Sequence of chain 2.A:
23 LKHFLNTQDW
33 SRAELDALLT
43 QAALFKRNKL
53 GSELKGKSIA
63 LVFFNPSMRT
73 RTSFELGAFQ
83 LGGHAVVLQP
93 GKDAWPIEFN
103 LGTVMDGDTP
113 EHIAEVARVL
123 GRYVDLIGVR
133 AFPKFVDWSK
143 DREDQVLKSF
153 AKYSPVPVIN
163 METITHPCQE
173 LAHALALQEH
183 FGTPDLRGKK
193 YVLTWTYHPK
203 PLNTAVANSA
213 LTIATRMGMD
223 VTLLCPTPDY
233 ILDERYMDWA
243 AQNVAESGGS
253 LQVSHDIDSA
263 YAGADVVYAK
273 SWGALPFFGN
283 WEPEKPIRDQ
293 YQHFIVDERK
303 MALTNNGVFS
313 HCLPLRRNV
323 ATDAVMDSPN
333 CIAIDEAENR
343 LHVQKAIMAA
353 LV

This protein binds this small molecule.
Small molecule (SMILES): CCC[C@H](NC(=O)CCC(=O)O)C(=O)O

Binding-site contacts:
Ligand atom CB contacts residue GLU164 of chain 2.A at 3.5 Å.
Ligand atom C1 contacts residue TRP97 of chain 3.A at 3.8 Å (hydrophobic).
Ligand atom C2 contacts residue LEU204 of chain 2.A at 4.0 Å (hydrophobic).
Ligand atom C3 contacts residue PRO112 of chain 3.A at 4.2 Å (hydrophobic).
Ligand atom CG contacts residue LEU315 of chain 2.A at 3.8 Å (hydrophobic).
Ligand atom O1 contacts residue TRP97 of chain 3.A at 3.5 Å.
Ligand atom OXT contacts residue ASN205 of chain 2.A at 3.8 Å.
Ligand atom OD1 contacts residue HIS200 of chain 2.A at 2.7 Å (h-bond).
Ligand atom C3 contacts residue TRP97 of chain 3.A at 3.8 Å (hydrophobic).
Ligand atom OD2 contacts residue ARG318 of chain 2.A at 2.8 Å (salt-bridge).
Ligand atom CD contacts residue PRO316 of chain 2.A at 4.2 Å (hydrophobic).
Ligand atom OD1 contacts residue PRO112 of chain 3.A at 3.7 Å.
Ligand atom C contacts residue LYS272 of chain 2.A at 3.4 Å.
Ligand atom CD contacts residue HIS168 of chain 2.A at 4.2 Å.
Ligand atom O contacts residue ASN205 of chain 2.A at 3.7 Å.
Ligand atom CG contacts residue VAL208 of chain 2.A at 4.2 Å (hydrophobic).
Ligand atom CB contacts residue CP1 of chain 2.C at 4.1 Å.
Ligand atom C contacts residue ASN205 of chain 2.A at 4.0 Å.
Ligand atom CB contacts residue PHE134 of chain 2.A at 3.8 Å (hydrophobic).
Ligand atom CD contacts residue VAL208 of chain 2.A at 4.2 Å (hydrophobic).
Ligand atom CD contacts residue CYS314 of chain 2.A at 3.6 Å (hydrophobic).
Ligand atom CA contacts residue GLU164 of chain 2.A at 4.1 Å.
Ligand atom OXT contacts residue LEU204 of chain 2.A at 3.8 Å.
Ligand atom C4 contacts residue ARG318 of chain 2.A at 3.6 Å.
Ligand atom CD contacts residue LEU315 of chain 2.A at 3.1 Å (hydrophobic).
Ligand atom CG contacts residue GLU164 of chain 2.A at 3.8 Å.
Ligand atom CD contacts residue GLU164 of chain 2.A at 3.7 Å.
Ligand atom O1 contacts residue PHE134 of chain 2.A at 3.8 Å.
Ligand atom CA contacts residue PHE134 of chain 2.A at 3.8 Å (hydrophobic).
Ligand atom CG contacts residue CYS314 of chain 2.A at 3.7 Å (hydrophobic).
Ligand atom C4 contacts residue HIS200 of chain 2.A at 3.5 Å.
Ligand atom OD1 contacts residue ARG318 of chain 2.A at 2.8 Å (salt-bridge).
Ligand atom O contacts residue GLU164 of chain 2.A at 2.5 Å (salt-bridge).
Ligand atom OD2 contacts residue PRO112 of chain 3.A at 3.6 Å.
Ligand atom O contacts residue LYS272 of chain 2.A at 3.8 Å.
Ligand atom C contacts residue GLU164 of chain 2.A at 3.6 Å.
Ligand atom C4 contacts residue PRO112 of chain 3.A at 3.6 Å (hydrophobic).
Ligand atom OXT contacts residue LYS272 of chain 2.A at 2.6 Å (salt-bridge).
Ligand atom OD2 contacts residue HIS200 of chain 2.A at 3.9 Å.
Ligand atom CD contacts residue CP1 of chain 2.C at 3.3 Å.

Sequence of chain 3.A:
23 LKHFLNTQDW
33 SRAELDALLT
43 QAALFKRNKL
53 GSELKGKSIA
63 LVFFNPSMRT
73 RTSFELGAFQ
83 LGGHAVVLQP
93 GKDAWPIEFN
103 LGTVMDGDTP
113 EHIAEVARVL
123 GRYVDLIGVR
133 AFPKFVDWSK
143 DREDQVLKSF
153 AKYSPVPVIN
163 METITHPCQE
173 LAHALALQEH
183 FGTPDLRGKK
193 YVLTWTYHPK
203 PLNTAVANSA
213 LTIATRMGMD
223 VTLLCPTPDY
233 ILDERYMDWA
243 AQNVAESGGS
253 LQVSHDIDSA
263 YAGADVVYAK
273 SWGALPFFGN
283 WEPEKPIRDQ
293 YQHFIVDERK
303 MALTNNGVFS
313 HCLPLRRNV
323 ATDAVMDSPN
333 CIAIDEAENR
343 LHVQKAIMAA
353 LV